Sequence of chain 1.B:
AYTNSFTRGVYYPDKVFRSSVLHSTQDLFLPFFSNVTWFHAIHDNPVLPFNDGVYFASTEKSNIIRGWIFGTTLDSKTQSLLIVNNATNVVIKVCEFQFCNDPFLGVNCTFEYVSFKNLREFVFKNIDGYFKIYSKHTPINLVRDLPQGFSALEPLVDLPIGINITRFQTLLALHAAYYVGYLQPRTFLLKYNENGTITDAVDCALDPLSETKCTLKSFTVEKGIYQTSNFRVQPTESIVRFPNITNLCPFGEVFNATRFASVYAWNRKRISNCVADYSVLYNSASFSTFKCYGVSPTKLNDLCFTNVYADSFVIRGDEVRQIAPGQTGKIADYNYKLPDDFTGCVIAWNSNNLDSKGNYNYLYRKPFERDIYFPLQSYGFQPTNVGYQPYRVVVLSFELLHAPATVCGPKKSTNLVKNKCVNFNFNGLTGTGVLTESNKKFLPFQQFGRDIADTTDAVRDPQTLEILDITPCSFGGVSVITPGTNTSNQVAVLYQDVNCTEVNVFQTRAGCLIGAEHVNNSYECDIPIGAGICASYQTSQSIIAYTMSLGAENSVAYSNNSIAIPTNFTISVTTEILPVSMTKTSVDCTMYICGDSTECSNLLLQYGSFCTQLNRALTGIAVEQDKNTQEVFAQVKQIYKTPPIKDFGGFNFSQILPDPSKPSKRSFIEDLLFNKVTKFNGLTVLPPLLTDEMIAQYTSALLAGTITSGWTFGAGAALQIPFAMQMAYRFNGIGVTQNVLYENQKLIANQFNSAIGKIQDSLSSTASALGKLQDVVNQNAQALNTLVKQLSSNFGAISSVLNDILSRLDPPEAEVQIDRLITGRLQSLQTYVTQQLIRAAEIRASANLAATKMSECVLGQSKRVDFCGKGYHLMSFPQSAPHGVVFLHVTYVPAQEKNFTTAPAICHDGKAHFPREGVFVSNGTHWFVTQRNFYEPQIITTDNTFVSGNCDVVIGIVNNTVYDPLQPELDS

Binding-site contacts:
Ligand atom O7 contacts residue ASN35 of chain 1.B at 3.2 Å (h-bond).
Ligand atom C1 contacts residue ASN35 of chain 1.B at 1.5 Å.
Ligand atom C4 contacts residue ASN35 of chain 1.B at 4.3 Å.
Ligand atom C2 contacts residue ASN35 of chain 1.B at 2.5 Å.
Ligand atom O5 contacts residue ASN35 of chain 1.B at 2.4 Å (h-bond).
Ligand atom C5 contacts residue ASN35 of chain 1.B at 3.8 Å.
Ligand atom C7 contacts residue ASN35 of chain 1.B at 3.3 Å.
Ligand atom N2 contacts residue ASN35 of chain 1.B at 3.0 Å (h-bond).
Ligand atom C3 contacts residue ASN35 of chain 1.B at 3.9 Å.
Ligand atom C8 contacts residue ASN35 of chain 1.B at 4.4 Å.

A protein and the small-molecule ligand that binds it are described below.
Small molecule (SMILES): CC(=O)N[C@@H]1[C@@H](O)[C@H](O)[C@@H](CO)O[C@H]1O